The small molecule below binds the protein below.
Small molecule (SMILES): O=C(O)[C@@H]1O[C@H](O[C@H]2[C@@H](OS(=O)(=O)O)O[C@@H](O)[C@H](NS(=O)(=O)O)[C@H]2O)[C@@H](OS(=O)(=O)O)[C@H](O)[C@@H]1O

Binding-site contacts:
Ligand atom O5B contacts residue LYS156 of chain 41.F at 3.3 Å.
Ligand atom C6 contacts residue LEU62 of chain 41.F at 3.5 Å (hydrophobic).
Ligand atom OAF contacts residue ALA158 of chain 41.F at 3.3 Å.
Ligand atom O6A contacts residue HIS94 of chain 41.F at 3.2 Å (h-bond).
Ligand atom C5 contacts residue HIS155 of chain 41.F at 4.0 Å.
Ligand atom O6B contacts residue LEU62 of chain 41.F at 4.0 Å.
Ligand atom O3 contacts residue LYS156 of chain 41.F at 3.0 Å.
Ligand atom O6B contacts residue LYS156 of chain 41.F at 3.3 Å.
Ligand atom OBI contacts residue LYS156 of chain 41.F at 4.0 Å.
Ligand atom O3 contacts residue ARG157 of chain 41.F at 3.3 Å (salt-bridge).
Ligand atom OAH contacts residue LEU2 of chain 41.F at 2.8 Å (h-bond).
Ligand atom OAH contacts residue ASP3 of chain 41.F at 4.0 Å.
Ligand atom C2 contacts residue ALA158 of chain 41.F at 3.7 Å (hydrophobic).
Ligand atom O5 contacts residue HIS155 of chain 41.F at 3.6 Å.
Ligand atom O6A contacts residue SER93 of chain 41.F at 3.2 Å.
Ligand atom O5 contacts residue ARG157 of chain 41.F at 3.8 Å.
Ligand atom C3 contacts residue LYS156 of chain 41.F at 4.0 Å.
Ligand atom C6 contacts residue SER93 of chain 41.F at 4.0 Å.
Ligand atom OAH contacts residue ARG157 of chain 41.F at 3.1 Å (salt-bridge).
Ligand atom OAH contacts residue THR4 of chain 41.F at 3.7 Å.
Ligand atom C6 contacts residue HIS94 of chain 41.F at 3.9 Å.
Ligand atom O5 contacts residue LYS156 of chain 41.F at 3.4 Å.
Ligand atom O4 contacts residue LYS156 of chain 41.F at 3.5 Å.
Ligand atom C3 contacts residue ALA158 of chain 41.F at 4.0 Å (hydrophobic).
Ligand atom C6 contacts residue HIS155 of chain 41.F at 3.4 Å.
Ligand atom C4 contacts residue LYS156 of chain 41.F at 4.0 Å.
Ligand atom O6B contacts residue HIS155 of chain 41.F at 3.3 Å (h-bond).
Ligand atom O6A contacts residue LEU62 of chain 41.F at 3.4 Å.
Ligand atom C3 contacts residue ARG157 of chain 41.F at 3.7 Å.
Ligand atom O4 contacts residue SER93 of chain 41.F at 3.0 Å (h-bond).
Ligand atom C5 contacts residue LEU62 of chain 41.F at 3.8 Å (hydrophobic).
Ligand atom O6A contacts residue HIS155 of chain 41.F at 3.8 Å.
Ligand atom OAF contacts residue ARG157 of chain 41.F at 2.8 Å (salt-bridge).
Ligand atom O6B contacts residue ARG157 of chain 41.F at 3.3 Å (salt-bridge).
Ligand atom O4 contacts residue HIS155 of chain 41.F at 3.5 Å (h-bond).
Ligand atom SAG contacts residue ARG157 of chain 41.F at 3.6 Å (salt-bridge).
Ligand atom OAF contacts residue THR4 of chain 41.F at 2.9 Å (h-bond).
Ligand atom SAG contacts residue THR4 of chain 41.F at 3.9 Å.
Ligand atom O6B contacts residue HIS94 of chain 41.F at 4.0 Å.
Ligand atom O3 contacts residue ALA158 of chain 41.F at 3.0 Å (h-bond).

Sequence of chain 41.F:
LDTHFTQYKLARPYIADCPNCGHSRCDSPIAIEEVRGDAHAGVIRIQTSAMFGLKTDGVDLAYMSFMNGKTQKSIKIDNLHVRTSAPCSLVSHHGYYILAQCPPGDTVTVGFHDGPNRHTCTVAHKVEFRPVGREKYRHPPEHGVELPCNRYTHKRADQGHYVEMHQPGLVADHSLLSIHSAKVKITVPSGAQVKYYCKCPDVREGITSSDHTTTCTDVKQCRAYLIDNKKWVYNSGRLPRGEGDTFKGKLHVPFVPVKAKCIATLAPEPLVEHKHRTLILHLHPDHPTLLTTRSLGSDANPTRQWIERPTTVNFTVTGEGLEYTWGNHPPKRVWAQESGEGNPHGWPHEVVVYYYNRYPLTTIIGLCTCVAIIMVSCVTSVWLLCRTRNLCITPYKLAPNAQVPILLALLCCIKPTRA